Sequence of chain 42.D:
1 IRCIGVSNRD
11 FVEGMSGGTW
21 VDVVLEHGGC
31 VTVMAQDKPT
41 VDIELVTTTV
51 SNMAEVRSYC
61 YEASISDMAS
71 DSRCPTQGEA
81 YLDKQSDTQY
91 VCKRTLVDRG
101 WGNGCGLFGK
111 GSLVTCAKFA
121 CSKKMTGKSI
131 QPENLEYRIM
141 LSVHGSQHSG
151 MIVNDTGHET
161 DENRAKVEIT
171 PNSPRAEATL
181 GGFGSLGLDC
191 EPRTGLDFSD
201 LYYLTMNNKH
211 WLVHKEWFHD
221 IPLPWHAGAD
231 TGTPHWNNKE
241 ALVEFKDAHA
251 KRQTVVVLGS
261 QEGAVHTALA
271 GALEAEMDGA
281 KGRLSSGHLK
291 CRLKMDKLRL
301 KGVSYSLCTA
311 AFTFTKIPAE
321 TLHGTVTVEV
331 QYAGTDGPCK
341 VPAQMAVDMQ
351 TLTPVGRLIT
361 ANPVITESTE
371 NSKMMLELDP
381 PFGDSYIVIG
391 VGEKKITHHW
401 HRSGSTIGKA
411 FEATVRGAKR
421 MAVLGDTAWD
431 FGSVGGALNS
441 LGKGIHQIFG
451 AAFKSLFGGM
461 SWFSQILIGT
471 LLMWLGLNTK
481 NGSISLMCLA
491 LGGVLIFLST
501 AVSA

A small-molecule ligand and the protein it binds are described below.
Small molecule (SMILES): CC(=O)N[C@@H]1[C@@H](O)[C@H](O)[C@@H](CO)O[C@H]1O

Binding-site contacts:
Ligand atom O5 contacts residue HIS158 of chain 42.D at 3.5 Å.
Ligand atom C7 contacts residue VAL153 of chain 42.D at 3.6 Å (hydrophobic).
Ligand atom O5 contacts residue ASN154 of chain 42.D at 2.4 Å (h-bond).
Ligand atom C2 contacts residue HIS158 of chain 42.D at 3.7 Å.
Ligand atom O7 contacts residue ASN154 of chain 42.D at 4.2 Å.
Ligand atom C5 contacts residue ASN154 of chain 42.D at 3.7 Å.
Ligand atom C4 contacts residue HIS158 of chain 42.D at 4.1 Å.
Ligand atom C7 contacts residue SER149 of chain 42.D at 4.4 Å.
Ligand atom O3 contacts residue HIS148 of chain 42.D at 3.7 Å.
Ligand atom O6 contacts residue GLY157 of chain 42.D at 3.1 Å.
Ligand atom O7 contacts residue VAL153 of chain 42.D at 3.3 Å.
Ligand atom O7 contacts residue SER149 of chain 42.D at 3.4 Å (h-bond).
Ligand atom N2 contacts residue ASN154 of chain 42.D at 2.8 Å (h-bond).
Ligand atom C8 contacts residue VAL153 of chain 42.D at 3.2 Å (hydrophobic).
Ligand atom C1 contacts residue ASN154 of chain 42.D at 1.4 Å.
Ligand atom O7 contacts residue GLY150 of chain 42.D at 3.4 Å.
Ligand atom O6 contacts residue HIS158 of chain 42.D at 4.2 Å.
Ligand atom C3 contacts residue HIS158 of chain 42.D at 4.4 Å.
Ligand atom C2 contacts residue ASN154 of chain 42.D at 2.5 Å.
Ligand atom C4 contacts residue ASN154 of chain 42.D at 4.3 Å.
Ligand atom C3 contacts residue ASN154 of chain 42.D at 3.8 Å.
Ligand atom C8 contacts residue ASN154 of chain 42.D at 3.1 Å.
Ligand atom C6 contacts residue GLY157 of chain 42.D at 3.9 Å.
Ligand atom C7 contacts residue ASN154 of chain 42.D at 3.2 Å.
Ligand atom C1 contacts residue HIS158 of chain 42.D at 3.9 Å.
Ligand atom O6 contacts residue ASN154 of chain 42.D at 4.2 Å.
Ligand atom C6 contacts residue HIS158 of chain 42.D at 4.3 Å.
Ligand atom C5 contacts residue HIS158 of chain 42.D at 4.2 Å.